Binding-site contacts:
Ligand atom C8 contacts residue VAL118 of chain 1.A at 4.4 Å (hydrophobic).
Ligand atom C7 contacts residue GLU168 of chain 1.A at 4.5 Å.
Ligand atom O7 contacts residue HIS169 of chain 1.A at 4.4 Å.
Ligand atom O7 contacts residue ASN120 of chain 1.A at 3.8 Å.
Ligand atom C8 contacts residue GLU168 of chain 1.A at 4.2 Å.
Ligand atom C2 contacts residue ASN120 of chain 1.A at 2.5 Å.
Ligand atom N2 contacts residue ASN120 of chain 1.A at 3.0 Å (h-bond).
Ligand atom C8 contacts residue TRP170 of chain 1.A at 3.5 Å (hydrophobic).
Ligand atom O7 contacts residue GLU168 of chain 1.A at 3.7 Å.
Ligand atom C5 contacts residue ASN120 of chain 1.A at 3.6 Å.
Ligand atom C4 contacts residue ASN120 of chain 1.A at 4.2 Å.
Ligand atom O5 contacts residue GLU168 of chain 1.A at 4.3 Å.
Ligand atom O5 contacts residue ASN120 of chain 1.A at 2.3 Å (h-bond).
Ligand atom C7 contacts residue ASN120 of chain 1.A at 3.6 Å.
Ligand atom C3 contacts residue ASN120 of chain 1.A at 3.8 Å.
Ligand atom C8 contacts residue HIS169 of chain 1.A at 4.1 Å.
Ligand atom C1 contacts residue ASN120 of chain 1.A at 1.4 Å.
Ligand atom C1 contacts residue GLU168 of chain 1.A at 4.5 Å.

Sequence of chain 1.A:
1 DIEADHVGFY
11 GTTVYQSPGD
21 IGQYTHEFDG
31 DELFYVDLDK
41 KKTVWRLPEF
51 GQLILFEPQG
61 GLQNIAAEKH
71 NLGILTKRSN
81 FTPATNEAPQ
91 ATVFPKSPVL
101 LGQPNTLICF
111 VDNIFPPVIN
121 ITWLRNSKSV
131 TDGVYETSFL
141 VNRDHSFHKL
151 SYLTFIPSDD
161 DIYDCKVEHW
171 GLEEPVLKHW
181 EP

A small-molecule ligand and the protein it binds are described below.
Small molecule (SMILES): CC(=O)N[C@H]1[C@H](O[C@H]2[C@H](O)[C@@H](NC(C)=O)CO[C@@H]2CO)O[C@H](CO)[C@@H](O)[C@@H]1O